This protein binds this small molecule.
Small molecule (SMILES): Oc1ccc(Cl)cc1O

Binding-site contacts:
Ligand atom C1 contacts residue ASP58 of chain 1.A at 3.3 Å.
Ligand atom C3 contacts residue VAL28 of chain 1.A at 3.9 Å (hydrophobic).
Ligand atom C1 contacts residue ALA32 of chain 1.A at 3.8 Å (hydrophobic).
Ligand atom O8 contacts residue MET151 of chain 1.A at 4.2 Å.
Ligand atom C5 contacts residue ASN31 of chain 1.A at 3.8 Å.
Ligand atom O7 contacts residue THR150 of chain 1.A at 3.3 Å (h-bond).
Ligand atom C4 contacts residue VAL152 of chain 1.A at 4.4 Å (hydrophobic).
Ligand atom C3 contacts residue ASN31 of chain 1.A at 4.4 Å.
Ligand atom C4 contacts residue ASN31 of chain 1.A at 3.7 Å.
Ligand atom C2 contacts residue VAL56 of chain 1.A at 3.9 Å (hydrophobic).
Ligand atom CL9 contacts residue VAL105 of chain 1.A at 3.6 Å.
Ligand atom C5 contacts residue ASP58 of chain 1.A at 4.5 Å.
Ligand atom CL9 contacts residue ILE79 of chain 1.A at 4.4 Å.
Ligand atom C5 contacts residue ALA32 of chain 1.A at 4.2 Å (hydrophobic).
Ligand atom O7 contacts residue ALA32 of chain 1.A at 3.4 Å.
Ligand atom C6 contacts residue ASP58 of chain 1.A at 3.2 Å.
Ligand atom C2 contacts residue VAL152 of chain 1.A at 3.8 Å (hydrophobic).
Ligand atom O8 contacts residue VAL28 of chain 1.A at 3.2 Å.
Ligand atom O8 contacts residue VAL56 of chain 1.A at 2.8 Å (h-bond).
Ligand atom C6 contacts residue ALA32 of chain 1.A at 3.7 Å (hydrophobic).
Ligand atom C5 contacts residue GLU35 of chain 1.A at 4.1 Å.
Ligand atom C2 contacts residue THR150 of chain 1.A at 4.3 Å.
Ligand atom O8 contacts residue VAL152 of chain 1.A at 3.5 Å (h-bond).
Ligand atom C4 contacts residue THR150 of chain 1.A at 4.2 Å.
Ligand atom C6 contacts residue GLU35 of chain 1.A at 4.0 Å.
Ligand atom O7 contacts residue GLN57 of chain 1.A at 3.9 Å.
Ligand atom O7 contacts residue VAL56 of chain 1.A at 3.6 Å.
Ligand atom C2 contacts residue VAL28 of chain 1.A at 3.8 Å (hydrophobic).
Ligand atom C3 contacts residue THR150 of chain 1.A at 4.4 Å.
Ligand atom C3 contacts residue VAL152 of chain 1.A at 3.5 Å (hydrophobic).
Ligand atom O7 contacts residue ASP58 of chain 1.A at 2.6 Å (salt-bridge).
Ligand atom C1 contacts residue THR150 of chain 1.A at 3.9 Å.
Ligand atom C1 contacts residue VAL56 of chain 1.A at 4.3 Å (hydrophobic).
Ligand atom C5 contacts residue THR150 of chain 1.A at 4.0 Å.
Ligand atom C6 contacts residue THR150 of chain 1.A at 3.7 Å.
Ligand atom C5 contacts residue ILE63 of chain 1.A at 4.0 Å (hydrophobic).
Ligand atom C2 contacts residue ALA32 of chain 1.A at 4.3 Å (hydrophobic).
Ligand atom C6 contacts residue ASN31 of chain 1.A at 3.9 Å.
Ligand atom CL9 contacts residue ASN31 of chain 1.A at 3.8 Å.

Sequence of chain 1.A:
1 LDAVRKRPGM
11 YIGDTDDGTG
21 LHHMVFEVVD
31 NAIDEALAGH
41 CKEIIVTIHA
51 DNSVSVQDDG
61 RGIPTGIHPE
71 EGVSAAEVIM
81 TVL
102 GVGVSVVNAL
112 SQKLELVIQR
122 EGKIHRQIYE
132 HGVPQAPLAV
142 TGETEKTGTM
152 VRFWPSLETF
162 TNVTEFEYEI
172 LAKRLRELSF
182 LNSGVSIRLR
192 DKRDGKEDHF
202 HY